Sequence of chain 1.C:
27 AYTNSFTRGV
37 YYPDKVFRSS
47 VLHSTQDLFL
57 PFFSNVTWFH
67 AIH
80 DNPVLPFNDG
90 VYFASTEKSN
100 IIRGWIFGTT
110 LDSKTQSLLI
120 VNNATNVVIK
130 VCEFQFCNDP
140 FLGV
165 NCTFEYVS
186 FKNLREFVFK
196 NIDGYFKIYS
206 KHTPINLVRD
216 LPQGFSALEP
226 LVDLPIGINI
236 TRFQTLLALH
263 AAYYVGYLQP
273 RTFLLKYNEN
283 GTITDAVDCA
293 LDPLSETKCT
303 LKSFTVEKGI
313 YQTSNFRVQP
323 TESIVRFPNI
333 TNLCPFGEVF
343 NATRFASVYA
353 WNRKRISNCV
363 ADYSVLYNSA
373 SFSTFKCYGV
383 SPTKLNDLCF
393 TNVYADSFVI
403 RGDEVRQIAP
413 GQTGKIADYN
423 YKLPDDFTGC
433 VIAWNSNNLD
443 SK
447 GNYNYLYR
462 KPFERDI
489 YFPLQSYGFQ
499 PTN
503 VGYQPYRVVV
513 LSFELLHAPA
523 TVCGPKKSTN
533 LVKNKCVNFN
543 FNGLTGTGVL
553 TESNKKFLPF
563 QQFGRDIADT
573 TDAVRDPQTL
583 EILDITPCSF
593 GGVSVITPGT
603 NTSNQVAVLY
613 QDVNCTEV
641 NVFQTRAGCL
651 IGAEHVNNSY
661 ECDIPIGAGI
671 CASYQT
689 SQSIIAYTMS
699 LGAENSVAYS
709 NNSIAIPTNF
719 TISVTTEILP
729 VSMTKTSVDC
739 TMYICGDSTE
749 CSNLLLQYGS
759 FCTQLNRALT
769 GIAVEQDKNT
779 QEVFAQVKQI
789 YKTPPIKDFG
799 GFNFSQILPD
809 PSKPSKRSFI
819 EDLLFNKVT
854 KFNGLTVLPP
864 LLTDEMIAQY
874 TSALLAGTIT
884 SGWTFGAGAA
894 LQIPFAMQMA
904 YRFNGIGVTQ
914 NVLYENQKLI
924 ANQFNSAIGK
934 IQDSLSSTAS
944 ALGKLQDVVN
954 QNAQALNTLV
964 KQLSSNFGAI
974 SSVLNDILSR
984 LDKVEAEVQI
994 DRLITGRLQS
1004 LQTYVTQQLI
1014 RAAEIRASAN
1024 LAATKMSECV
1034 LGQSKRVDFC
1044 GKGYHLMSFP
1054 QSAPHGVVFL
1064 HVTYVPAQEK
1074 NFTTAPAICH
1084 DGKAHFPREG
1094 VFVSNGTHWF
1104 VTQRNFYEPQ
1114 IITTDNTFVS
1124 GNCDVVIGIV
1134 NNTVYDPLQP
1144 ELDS

The protein below binds the small molecule below.
Small molecule (SMILES): CC(=O)N[C@@H]1[C@@H](O)[C@H](O)[C@@H](CO)O[C@H]1O

Binding-site contacts:
Ligand atom C3 contacts residue ASN603 of chain 1.C at 3.8 Å.
Ligand atom O7 contacts residue ASN603 of chain 1.C at 3.2 Å (h-bond).
Ligand atom O5 contacts residue ASN603 of chain 1.C at 2.3 Å (h-bond).
Ligand atom C4 contacts residue ASN603 of chain 1.C at 4.2 Å.
Ligand atom C8 contacts residue ASN603 of chain 1.C at 4.5 Å.
Ligand atom N2 contacts residue ASN603 of chain 1.C at 3.0 Å (h-bond).
Ligand atom C7 contacts residue ASN603 of chain 1.C at 3.3 Å.
Ligand atom C2 contacts residue ASN603 of chain 1.C at 2.5 Å.
Ligand atom C1 contacts residue ASN603 of chain 1.C at 1.4 Å.
Ligand atom C5 contacts residue ASN603 of chain 1.C at 3.7 Å.